A protein and the small-molecule ligand that binds it are described below.
Small molecule (SMILES): CN1CCc2c(cccc2Nc2cnn(C)c(=O)c2Cl)C1

Sequence of chain 1.A:
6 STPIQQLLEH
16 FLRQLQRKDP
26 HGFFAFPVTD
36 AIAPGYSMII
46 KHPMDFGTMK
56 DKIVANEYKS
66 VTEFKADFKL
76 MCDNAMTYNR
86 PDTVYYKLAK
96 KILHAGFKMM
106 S

Binding-site contacts:
Ligand atom N24 contacts residue PHE28 of chain 1.A at 3.0 Å (h-bond).
Ligand atom C27 contacts residue TYR90 of chain 1.A at 3.7 Å (hydrophobic).
Ligand atom C21 contacts residue PHE28 of chain 1.A at 3.6 Å (hydrophobic).
Ligand atom C06 contacts residue PRO32 of chain 1.A at 3.5 Å (hydrophobic).
Ligand atom C26 contacts residue PHE28 of chain 1.A at 4.0 Å (hydrophobic).
Ligand atom C19 contacts residue TYR90 of chain 1.A at 3.7 Å (hydrophobic).
Ligand atom C26 contacts residue VAL33 of chain 1.A at 3.9 Å (hydrophobic).
Ligand atom N29 contacts residue VAL33 of chain 1.A at 3.8 Å.
Ligand atom N30 contacts residue TYR90 of chain 1.A at 3.6 Å.
Ligand atom C21 contacts residue TYR90 of chain 1.A at 3.2 Å (hydrophobic).
Ligand atom C37 contacts residue TYR90 of chain 1.A at 3.9 Å (hydrophobic).
Ligand atom C09 contacts residue PHE31 of chain 1.A at 3.9 Å (hydrophobic).
Ligand atom C14 contacts residue ILE37 of chain 1.A at 3.7 Å (hydrophobic).
Ligand atom C31 contacts residue TYR83 of chain 1.A at 3.4 Å (hydrophobic).
Ligand atom O36 contacts residue TYR90 of chain 1.A at 3.9 Å.
Ligand atom N30 contacts residue ASN84 of chain 1.A at 4.1 Å.
Ligand atom C06 contacts residue ILE37 of chain 1.A at 4.2 Å (hydrophobic).
Ligand atom CL3 contacts residue VAL33 of chain 1.A at 4.0 Å.
Ligand atom C37 contacts residue VAL33 of chain 1.A at 3.6 Å (hydrophobic).
Ligand atom C19 contacts residue PHE28 of chain 1.A at 3.9 Å (hydrophobic).
Ligand atom C23 contacts residue PHE28 of chain 1.A at 3.6 Å (hydrophobic).
Ligand atom C01 contacts residue PHE31 of chain 1.A at 3.9 Å (hydrophobic).
Ligand atom N29 contacts residue TYR90 of chain 1.A at 3.5 Å.
Ligand atom C35 contacts residue ASN84 of chain 1.A at 3.9 Å.
Ligand atom C31 contacts residue ASN84 of chain 1.A at 3.3 Å.
Ligand atom C35 contacts residue TYR90 of chain 1.A at 3.5 Å (hydrophobic).
Ligand atom C35 contacts residue VAL33 of chain 1.A at 3.9 Å (hydrophobic).
Ligand atom C12 contacts residue PHE28 of chain 1.A at 3.8 Å (hydrophobic).
Ligand atom C06 contacts residue PHE31 of chain 1.A at 3.8 Å (hydrophobic).
Ligand atom C31 contacts residue TYR90 of chain 1.A at 4.1 Å (hydrophobic).
Ligand atom C09 contacts residue PHE28 of chain 1.A at 3.5 Å (hydrophobic).
Ligand atom C26 contacts residue TYR90 of chain 1.A at 4.0 Å (hydrophobic).
Ligand atom C27 contacts residue VAL33 of chain 1.A at 4.1 Å (hydrophobic).
Ligand atom N30 contacts residue VAL33 of chain 1.A at 3.9 Å.
Ligand atom C31 contacts residue ALA38 of chain 1.A at 3.6 Å (hydrophobic).
Ligand atom CL3 contacts residue PHE29 of chain 1.A at 3.5 Å.
Ligand atom C13 contacts residue ILE37 of chain 1.A at 3.9 Å (hydrophobic).
Ligand atom O36 contacts residue ASN84 of chain 1.A at 2.9 Å (h-bond).
Ligand atom CL3 contacts residue PHE28 of chain 1.A at 3.5 Å.
Ligand atom N29 contacts residue ALA38 of chain 1.A at 4.0 Å.